Binding-site contacts:
Ligand atom OE2 contacts residue ARG131 of chain 1.B at 4.0 Å.
Ligand atom OE1 contacts residue NAP1 of chain 1.H at 2.3 Å (h-bond).
Ligand atom CG contacts residue NAP1 of chain 1.H at 3.4 Å.
Ligand atom N contacts residue SER156 of chain 1.B at 3.8 Å.
Ligand atom OXT contacts residue NAP1 of chain 1.H at 3.0 Å.
Ligand atom CD contacts residue NAP1 of chain 1.H at 2.5 Å.
Ligand atom OE1 contacts residue ARG131 of chain 1.B at 2.9 Å (salt-bridge).
Ligand atom CA contacts residue NAP1 of chain 1.H at 3.9 Å.
Ligand atom CB contacts residue ARG131 of chain 1.B at 4.0 Å.
Ligand atom CB contacts residue NAP1 of chain 1.H at 3.4 Å.
Ligand atom C contacts residue NAP1 of chain 1.H at 4.1 Å.
Ligand atom CD contacts residue ARG131 of chain 1.B at 3.6 Å.
Ligand atom OE2 contacts residue NAP1 of chain 1.H at 2.7 Å (h-bond).
Ligand atom N contacts residue NAP1 of chain 1.H at 3.3 Å.
Ligand atom CG contacts residue ARG131 of chain 1.B at 4.4 Å.

This protein binds this small molecule.
Small molecule (SMILES): N[C@@H](CCC(=O)O)C(=O)O

Sequence of chain 1.B:
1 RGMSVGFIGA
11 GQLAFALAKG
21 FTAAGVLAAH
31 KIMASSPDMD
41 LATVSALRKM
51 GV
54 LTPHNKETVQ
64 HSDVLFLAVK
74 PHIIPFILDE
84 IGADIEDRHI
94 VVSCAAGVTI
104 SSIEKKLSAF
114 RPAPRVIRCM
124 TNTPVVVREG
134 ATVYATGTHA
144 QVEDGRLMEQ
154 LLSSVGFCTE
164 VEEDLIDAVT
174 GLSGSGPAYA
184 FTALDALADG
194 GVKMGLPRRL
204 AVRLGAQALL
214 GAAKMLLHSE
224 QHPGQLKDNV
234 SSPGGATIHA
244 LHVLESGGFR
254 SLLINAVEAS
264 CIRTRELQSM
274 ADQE